Sequence of chain 3.A:
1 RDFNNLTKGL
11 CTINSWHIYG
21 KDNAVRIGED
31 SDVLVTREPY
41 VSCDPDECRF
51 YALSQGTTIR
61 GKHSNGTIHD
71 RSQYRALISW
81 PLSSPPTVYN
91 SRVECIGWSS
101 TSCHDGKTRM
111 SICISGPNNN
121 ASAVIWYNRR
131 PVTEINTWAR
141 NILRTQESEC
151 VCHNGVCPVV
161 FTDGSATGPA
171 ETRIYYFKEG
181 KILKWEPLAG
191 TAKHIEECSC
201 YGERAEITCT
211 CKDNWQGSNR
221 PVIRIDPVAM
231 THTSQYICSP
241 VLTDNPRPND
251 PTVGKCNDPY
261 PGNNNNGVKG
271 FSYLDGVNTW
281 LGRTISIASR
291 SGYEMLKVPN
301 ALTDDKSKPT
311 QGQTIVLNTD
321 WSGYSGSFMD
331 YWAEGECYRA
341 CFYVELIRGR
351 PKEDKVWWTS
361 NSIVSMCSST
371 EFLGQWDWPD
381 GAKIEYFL

The small molecule below binds the protein below.
Small molecule (SMILES): CC(=O)N[C@H]1[C@H](O[C@H]2[C@H](O)[C@@H](NC(C)=O)CO[C@@H]2CO)O[C@H](CO)[C@@H](O)[C@@H]1O

Binding-site contacts:
Ligand atom O6 contacts residue ASN154 of chain 3.A at 3.4 Å (h-bond).
Ligand atom C2 contacts residue PHE3 of chain 3.A at 3.8 Å (hydrophobic).
Ligand atom N2 contacts residue PHE3 of chain 3.A at 2.8 Å (h-bond).
Ligand atom C7 contacts residue PHE3 of chain 3.A at 3.5 Å (hydrophobic).
Ligand atom C4 contacts residue ASN154 of chain 3.A at 4.5 Å.
Ligand atom O5 contacts residue ASN5 of chain 3.A at 2.3 Å (h-bond).
Ligand atom C1 contacts residue PHE3 of chain 3.A at 3.7 Å (hydrophobic).
Ligand atom O5 contacts residue ASN154 of chain 3.A at 3.7 Å.
Ligand atom O7 contacts residue ASN5 of chain 3.A at 4.2 Å.
Ligand atom O3 contacts residue ASP2 of chain 3.A at 2.8 Å (salt-bridge).
Ligand atom C7 contacts residue ASN5 of chain 3.A at 3.7 Å.
Ligand atom C8 contacts residue ASP2 of chain 3.A at 3.7 Å.
Ligand atom C8 contacts residue PHE3 of chain 3.A at 3.4 Å (hydrophobic).
Ligand atom C1 contacts residue ASN5 of chain 3.A at 1.5 Å.
Ligand atom C3 contacts residue PHE3 of chain 3.A at 4.3 Å (hydrophobic).
Ligand atom C1 contacts residue ASN154 of chain 3.A at 3.9 Å.
Ligand atom C6 contacts residue ASP2 of chain 3.A at 3.5 Å.
Ligand atom C5 contacts residue ASN5 of chain 3.A at 3.7 Å.
Ligand atom C2 contacts residue ASN5 of chain 3.A at 2.5 Å.
Ligand atom O5 contacts residue ASP2 of chain 3.A at 3.8 Å.
Ligand atom O6 contacts residue ASP2 of chain 3.A at 2.7 Å (salt-bridge).
Ligand atom C6 contacts residue ASN154 of chain 3.A at 4.4 Å.
Ligand atom C5 contacts residue ASN154 of chain 3.A at 3.5 Å.
Ligand atom C8 contacts residue ASN154 of chain 3.A at 4.1 Å.
Ligand atom C3 contacts residue ASP2 of chain 3.A at 3.9 Å.
Ligand atom N2 contacts residue ASP2 of chain 3.A at 3.8 Å.
Ligand atom C7 contacts residue ASP2 of chain 3.A at 3.9 Å.
Ligand atom C5 contacts residue ASP2 of chain 3.A at 4.4 Å.
Ligand atom N2 contacts residue ASN5 of chain 3.A at 2.9 Å (h-bond).
Ligand atom C3 contacts residue ASN5 of chain 3.A at 3.8 Å.
Ligand atom C4 contacts residue ASN5 of chain 3.A at 4.2 Å.